Sequence of chain 1.A:
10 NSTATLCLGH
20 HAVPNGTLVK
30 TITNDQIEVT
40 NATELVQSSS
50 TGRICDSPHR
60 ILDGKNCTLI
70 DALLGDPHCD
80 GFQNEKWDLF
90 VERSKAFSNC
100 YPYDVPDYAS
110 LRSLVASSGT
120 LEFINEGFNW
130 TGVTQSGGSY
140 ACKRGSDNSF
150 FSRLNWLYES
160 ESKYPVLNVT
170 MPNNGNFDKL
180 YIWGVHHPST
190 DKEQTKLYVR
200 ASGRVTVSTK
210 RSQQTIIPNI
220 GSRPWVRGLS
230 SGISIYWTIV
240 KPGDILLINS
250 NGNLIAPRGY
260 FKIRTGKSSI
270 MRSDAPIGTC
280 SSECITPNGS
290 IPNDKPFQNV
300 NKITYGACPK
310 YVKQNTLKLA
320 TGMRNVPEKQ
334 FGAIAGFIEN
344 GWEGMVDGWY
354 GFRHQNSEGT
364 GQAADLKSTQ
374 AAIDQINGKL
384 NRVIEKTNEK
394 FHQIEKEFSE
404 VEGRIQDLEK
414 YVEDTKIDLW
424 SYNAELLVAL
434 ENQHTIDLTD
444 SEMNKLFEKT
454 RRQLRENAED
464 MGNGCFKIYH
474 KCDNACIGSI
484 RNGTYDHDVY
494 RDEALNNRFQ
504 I

Binding-site contacts:
Ligand atom C4 contacts residue ASN65 of chain 1.A at 4.2 Å.
Ligand atom C1 contacts residue ASN65 of chain 1.A at 1.4 Å.
Ligand atom C8 contacts residue ASN65 of chain 1.A at 4.4 Å.
Ligand atom C2 contacts residue ASN65 of chain 1.A at 2.5 Å.
Ligand atom N2 contacts residue ASN65 of chain 1.A at 2.9 Å (h-bond).
Ligand atom C8 contacts residue LYS64 of chain 1.A at 3.5 Å.
Ligand atom C5 contacts residue ASN65 of chain 1.A at 3.7 Å.
Ligand atom C7 contacts residue ASN65 of chain 1.A at 3.2 Å.
Ligand atom O7 contacts residue ASN65 of chain 1.A at 3.0 Å (h-bond).
Ligand atom C3 contacts residue ASN65 of chain 1.A at 3.8 Å.
Ligand atom O5 contacts residue ASN65 of chain 1.A at 2.3 Å (h-bond).

A small-molecule ligand and the protein it binds are described below.
Small molecule (SMILES): CC(=O)N[C@H]1[C@H](O[C@H]2[C@H](O)[C@@H](NC(C)=O)CO[C@@H]2CO)O[C@H](CO)[C@@H](O[C@@H]2O[C@H](CO)[C@@H](O)[C@H](O)[C@@H]2O)[C@@H]1O